A protein and the small-molecule ligand that binds it are described below.
Small molecule (SMILES): CC(=O)N[C@@H]1[C@@H](O)[C@H](O)[C@@H](CO)O[C@H]1O

Binding-site contacts:
Ligand atom C7 contacts residue CYS157 of chain 1.F at 4.4 Å (hydrophobic).
Ligand atom O3 contacts residue CYS163 of chain 1.F at 4.3 Å.
Ligand atom C1 contacts residue ASN189 of chain 1.F at 1.4 Å.
Ligand atom C1 contacts residue ARG165 of chain 1.F at 3.4 Å.
Ligand atom N2 contacts residue ASN189 of chain 1.F at 2.9 Å (h-bond).
Ligand atom C2 contacts residue PRO164 of chain 1.F at 3.6 Å (hydrophobic).
Ligand atom N2 contacts residue CYS157 of chain 1.F at 4.0 Å.
Ligand atom O5 contacts residue ARG165 of chain 1.F at 3.8 Å.
Ligand atom C3 contacts residue PRO164 of chain 1.F at 3.7 Å (hydrophobic).
Ligand atom C5 contacts residue ARG245 of chain 1.F at 3.7 Å.
Ligand atom C6 contacts residue ARG245 of chain 1.F at 4.2 Å.
Ligand atom C4 contacts residue PRO164 of chain 1.F at 4.1 Å (hydrophobic).
Ligand atom C8 contacts residue PRO162 of chain 1.F at 4.2 Å (hydrophobic).
Ligand atom O7 contacts residue ARG245 of chain 1.F at 4.2 Å.
Ligand atom C8 contacts residue CYS163 of chain 1.F at 3.5 Å (hydrophobic).
Ligand atom C1 contacts residue ARG245 of chain 1.F at 3.7 Å.
Ligand atom N2 contacts residue CYS163 of chain 1.F at 3.2 Å (h-bond).
Ligand atom O5 contacts residue ASN189 of chain 1.F at 2.4 Å (h-bond).
Ligand atom N2 contacts residue ARG165 of chain 1.F at 3.6 Å.
Ligand atom C8 contacts residue CYS157 of chain 1.F at 4.0 Å (hydrophobic).
Ligand atom C5 contacts residue ASN189 of chain 1.F at 3.7 Å.
Ligand atom C8 contacts residue TYR158 of chain 1.F at 4.1 Å (hydrophobic).
Ligand atom C7 contacts residue CYS163 of chain 1.F at 3.8 Å (hydrophobic).
Ligand atom C2 contacts residue ASN189 of chain 1.F at 2.4 Å.
Ligand atom C2 contacts residue CYS163 of chain 1.F at 4.2 Å (hydrophobic).
Ligand atom N2 contacts residue PRO164 of chain 1.F at 4.0 Å.
Ligand atom C3 contacts residue ASN189 of chain 1.F at 3.8 Å.
Ligand atom C4 contacts residue ASN189 of chain 1.F at 4.2 Å.
Ligand atom C7 contacts residue ASN189 of chain 1.F at 3.5 Å.
Ligand atom C2 contacts residue ARG165 of chain 1.F at 3.2 Å.
Ligand atom O5 contacts residue ARG245 of chain 1.F at 3.8 Å.
Ligand atom O7 contacts residue ASN189 of chain 1.F at 3.8 Å.
Ligand atom O3 contacts residue PRO164 of chain 1.F at 3.0 Å (h-bond).

Sequence of chain 1.F:
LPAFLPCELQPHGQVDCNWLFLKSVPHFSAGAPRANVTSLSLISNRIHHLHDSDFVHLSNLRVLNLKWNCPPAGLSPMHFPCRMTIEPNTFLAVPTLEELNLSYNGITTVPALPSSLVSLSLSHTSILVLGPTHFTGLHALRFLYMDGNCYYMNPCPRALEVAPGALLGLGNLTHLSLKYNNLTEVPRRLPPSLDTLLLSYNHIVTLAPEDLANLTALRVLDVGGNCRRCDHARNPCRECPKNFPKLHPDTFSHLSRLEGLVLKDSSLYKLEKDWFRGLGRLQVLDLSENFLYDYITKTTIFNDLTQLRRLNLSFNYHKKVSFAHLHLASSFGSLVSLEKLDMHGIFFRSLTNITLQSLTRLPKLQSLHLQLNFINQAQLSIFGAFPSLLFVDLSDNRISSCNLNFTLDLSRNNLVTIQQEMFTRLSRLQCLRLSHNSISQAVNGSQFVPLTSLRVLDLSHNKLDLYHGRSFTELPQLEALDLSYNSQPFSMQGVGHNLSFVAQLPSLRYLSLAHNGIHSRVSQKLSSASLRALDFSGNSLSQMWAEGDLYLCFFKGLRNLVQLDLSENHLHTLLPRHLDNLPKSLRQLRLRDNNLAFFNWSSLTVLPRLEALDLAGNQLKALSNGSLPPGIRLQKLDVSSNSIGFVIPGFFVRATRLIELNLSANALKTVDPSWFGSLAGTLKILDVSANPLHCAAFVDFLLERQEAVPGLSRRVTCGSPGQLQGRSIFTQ